Binding-site contacts:
Ligand atom C7 contacts residue HIS297 of chain 1.A at 3.9 Å.
Ligand atom C8 contacts residue VAL285 of chain 1.A at 4.1 Å (hydrophobic).
Ligand atom O4 contacts residue PRO498 of chain 1.A at 3.5 Å.
Ligand atom C4 contacts residue LYS563 of chain 1.A at 4.0 Å.
Ligand atom C2 contacts residue ASN286 of chain 1.A at 4.3 Å.
Ligand atom C6 contacts residue GLU499 of chain 1.A at 4.3 Å.
Ligand atom C1 contacts residue ASN286 of chain 1.A at 3.6 Å.
Ligand atom C4 contacts residue VAL376 of chain 1.A at 4.2 Å (hydrophobic).
Ligand atom C3 contacts residue LYS563 of chain 1.A at 3.4 Å.
Ligand atom O3 contacts residue PHE310 of chain 1.A at 3.8 Å.
Ligand atom O1 contacts residue ACO1 of chain 1.H at 3.8 Å.
Ligand atom C2 contacts residue ACO1 of chain 1.H at 3.9 Å.
Ligand atom O6 contacts residue ARG372 of chain 1.A at 3.4 Å (salt-bridge).
Ligand atom N2 contacts residue ASN286 of chain 1.A at 4.0 Å.
Ligand atom C6 contacts residue TYR481 of chain 1.A at 3.8 Å (hydrophobic).
Ligand atom O3 contacts residue HIS297 of chain 1.A at 4.1 Å.
Ligand atom C8 contacts residue ASN286 of chain 1.A at 3.8 Å.
Ligand atom C8 contacts residue VAL309 of chain 1.A at 3.5 Å (hydrophobic).
Ligand atom C8 contacts residue ALA306 of chain 1.A at 3.4 Å (hydrophobic).
Ligand atom O6 contacts residue VAL376 of chain 1.A at 4.1 Å.
Ligand atom O4 contacts residue GLU499 of chain 1.A at 2.8 Å (salt-bridge).
Ligand atom C3 contacts residue HIS297 of chain 1.A at 3.4 Å.
Ligand atom C4 contacts residue GLU499 of chain 1.A at 3.1 Å.
Ligand atom O3 contacts residue LYS563 of chain 1.A at 2.8 Å (salt-bridge).
Ligand atom O7 contacts residue MET282 of chain 1.A at 4.1 Å.
Ligand atom O7 contacts residue ASN286 of chain 1.A at 2.5 Å (h-bond).
Ligand atom C3 contacts residue GLU499 of chain 1.A at 3.9 Å.
Ligand atom C6 contacts residue ARG372 of chain 1.A at 4.2 Å.
Ligand atom O4 contacts residue LYS563 of chain 1.A at 3.4 Å (salt-bridge).
Ligand atom C7 contacts residue ASN286 of chain 1.A at 3.2 Å.
Ligand atom N2 contacts residue ACO1 of chain 1.H at 4.0 Å.
Ligand atom O6 contacts residue GLU499 of chain 1.A at 3.2 Å (salt-bridge).
Ligand atom O3 contacts residue GLU499 of chain 1.A at 3.5 Å (salt-bridge).
Ligand atom O7 contacts residue ACO1 of chain 1.H at 3.1 Å (h-bond).
Ligand atom N2 contacts residue HIS297 of chain 1.A at 3.1 Å (h-bond).
Ligand atom O1 contacts residue ASN286 of chain 1.A at 2.6 Å (h-bond).
Ligand atom C8 contacts residue HIS297 of chain 1.A at 3.9 Å.
Ligand atom C2 contacts residue HIS297 of chain 1.A at 3.6 Å.
Ligand atom C7 contacts residue ACO1 of chain 1.H at 3.8 Å.
Ligand atom C1 contacts residue HIS297 of chain 1.A at 3.9 Å.

Sequence of chain 1.A:
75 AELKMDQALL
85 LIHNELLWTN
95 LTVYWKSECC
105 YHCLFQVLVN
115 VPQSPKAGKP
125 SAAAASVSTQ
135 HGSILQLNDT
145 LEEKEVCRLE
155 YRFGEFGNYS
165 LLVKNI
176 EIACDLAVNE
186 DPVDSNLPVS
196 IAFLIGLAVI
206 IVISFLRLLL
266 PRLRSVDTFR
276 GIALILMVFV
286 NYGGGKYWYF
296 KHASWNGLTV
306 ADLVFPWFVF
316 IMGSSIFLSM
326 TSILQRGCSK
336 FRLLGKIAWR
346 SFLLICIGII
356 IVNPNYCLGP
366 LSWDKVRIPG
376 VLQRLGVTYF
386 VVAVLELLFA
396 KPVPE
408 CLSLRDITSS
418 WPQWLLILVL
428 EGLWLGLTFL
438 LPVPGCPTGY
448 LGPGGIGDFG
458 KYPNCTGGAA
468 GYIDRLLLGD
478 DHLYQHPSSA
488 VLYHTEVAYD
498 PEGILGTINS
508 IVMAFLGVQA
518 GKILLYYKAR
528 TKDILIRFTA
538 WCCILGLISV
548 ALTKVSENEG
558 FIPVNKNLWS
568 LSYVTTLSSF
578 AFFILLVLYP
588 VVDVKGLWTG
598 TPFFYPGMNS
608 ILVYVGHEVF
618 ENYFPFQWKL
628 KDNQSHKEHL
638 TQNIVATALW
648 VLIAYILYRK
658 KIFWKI

The protein below binds the small molecule below.
Small molecule (SMILES): CC(=O)N[C@@H]1[C@@H](O)[C@H](O)[C@@H](CO)O[C@H]1O